Sequence of chain 1.C:
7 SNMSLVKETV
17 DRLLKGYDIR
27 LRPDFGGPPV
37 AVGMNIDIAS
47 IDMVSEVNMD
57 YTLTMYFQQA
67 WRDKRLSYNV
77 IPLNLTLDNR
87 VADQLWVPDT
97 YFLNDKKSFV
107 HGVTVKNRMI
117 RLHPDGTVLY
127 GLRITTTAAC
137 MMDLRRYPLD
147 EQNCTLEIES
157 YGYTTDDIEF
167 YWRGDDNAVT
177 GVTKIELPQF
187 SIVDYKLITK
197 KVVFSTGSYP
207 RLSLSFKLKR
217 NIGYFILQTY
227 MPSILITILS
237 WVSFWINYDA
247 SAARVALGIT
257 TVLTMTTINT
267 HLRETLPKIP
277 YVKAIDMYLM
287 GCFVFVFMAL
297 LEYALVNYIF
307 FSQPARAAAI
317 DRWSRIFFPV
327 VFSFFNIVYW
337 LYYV

Binding-site contacts:
Ligand atom O6 contacts residue HIS119 of chain 1.C at 4.2 Å.
Ligand atom C5 contacts residue ASN80 of chain 1.C at 3.7 Å.
Ligand atom O5 contacts residue ASN80 of chain 1.C at 2.4 Å (h-bond).
Ligand atom C8 contacts residue ASN80 of chain 1.C at 4.2 Å.
Ligand atom C3 contacts residue ASN80 of chain 1.C at 3.8 Å.
Ligand atom C8 contacts residue PRO78 of chain 1.C at 3.7 Å (hydrophobic).
Ligand atom C1 contacts residue HIS119 of chain 1.C at 3.9 Å.
Ligand atom C5 contacts residue HIS119 of chain 1.C at 4.1 Å.
Ligand atom C8 contacts residue LEU79 of chain 1.C at 3.8 Å (hydrophobic).
Ligand atom C2 contacts residue ASN80 of chain 1.C at 2.5 Å.
Ligand atom O7 contacts residue ASN80 of chain 1.C at 4.3 Å.
Ligand atom C7 contacts residue ASN80 of chain 1.C at 3.8 Å.
Ligand atom N2 contacts residue ASN80 of chain 1.C at 2.9 Å (h-bond).
Ligand atom C1 contacts residue ASN80 of chain 1.C at 1.5 Å.
Ligand atom O5 contacts residue HIS119 of chain 1.C at 3.4 Å (h-bond).
Ligand atom C6 contacts residue HIS119 of chain 1.C at 4.1 Å.
Ligand atom C4 contacts residue ASN80 of chain 1.C at 4.3 Å.

This small molecule binds to this protein.
Small molecule (SMILES): CC(=O)N[C@@H]1[C@@H](O)[C@H](O)[C@@H](CO)O[C@H]1O